Sequence of chain 1.A:
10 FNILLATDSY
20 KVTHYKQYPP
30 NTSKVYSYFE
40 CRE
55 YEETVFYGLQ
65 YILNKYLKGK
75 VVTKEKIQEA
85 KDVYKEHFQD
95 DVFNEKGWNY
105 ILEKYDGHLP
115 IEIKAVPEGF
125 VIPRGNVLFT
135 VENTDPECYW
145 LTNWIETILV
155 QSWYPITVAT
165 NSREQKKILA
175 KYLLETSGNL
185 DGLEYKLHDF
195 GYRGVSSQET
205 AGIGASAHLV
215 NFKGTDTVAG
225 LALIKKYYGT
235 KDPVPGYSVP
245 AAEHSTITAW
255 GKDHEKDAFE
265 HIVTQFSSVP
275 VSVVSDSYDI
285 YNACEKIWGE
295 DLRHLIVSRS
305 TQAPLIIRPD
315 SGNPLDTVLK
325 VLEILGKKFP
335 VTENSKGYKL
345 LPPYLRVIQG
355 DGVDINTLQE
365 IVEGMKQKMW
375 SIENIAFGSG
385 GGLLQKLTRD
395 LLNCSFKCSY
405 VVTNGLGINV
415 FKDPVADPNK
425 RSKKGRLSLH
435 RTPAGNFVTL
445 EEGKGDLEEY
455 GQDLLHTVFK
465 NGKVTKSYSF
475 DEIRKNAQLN

The protein below binds the small molecule below.
Small molecule (SMILES): NCCCCN1N=C(c2ccc(NC(=O)N3Cc4ccncc4C3)cc2)C[C@H](c2cccc3ncccc23)C1=O

Sequence of chain 1.B:
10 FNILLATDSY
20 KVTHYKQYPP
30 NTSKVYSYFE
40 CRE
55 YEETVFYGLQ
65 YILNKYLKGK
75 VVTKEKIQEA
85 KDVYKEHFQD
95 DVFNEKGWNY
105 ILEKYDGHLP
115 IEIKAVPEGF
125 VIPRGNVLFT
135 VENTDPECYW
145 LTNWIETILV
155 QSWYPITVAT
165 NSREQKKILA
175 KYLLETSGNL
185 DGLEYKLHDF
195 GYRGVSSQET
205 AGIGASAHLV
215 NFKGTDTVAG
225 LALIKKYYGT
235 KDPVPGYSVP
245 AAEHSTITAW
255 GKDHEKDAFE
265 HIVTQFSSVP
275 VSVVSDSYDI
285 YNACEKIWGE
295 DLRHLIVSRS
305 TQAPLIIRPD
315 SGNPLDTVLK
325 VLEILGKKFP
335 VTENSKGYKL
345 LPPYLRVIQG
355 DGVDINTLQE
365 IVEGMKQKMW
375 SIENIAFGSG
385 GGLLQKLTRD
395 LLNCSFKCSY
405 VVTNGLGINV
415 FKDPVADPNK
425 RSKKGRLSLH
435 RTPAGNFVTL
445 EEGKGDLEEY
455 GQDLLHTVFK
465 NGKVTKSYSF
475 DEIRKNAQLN

Binding-site contacts:
Ligand atom C1 contacts residue SER276 of chain 1.A at 3.6 Å.
Ligand atom C10 contacts residue ASP220 of chain 1.A at 3.0 Å.
Ligand atom O11 contacts residue SER276 of chain 1.A at 2.6 Å (h-bond).
Ligand atom C24 contacts residue ARG350 of chain 1.A at 3.6 Å.
Ligand atom O11 contacts residue PHE194 of chain 1.A at 3.4 Å.
Ligand atom C10 contacts residue PHE194 of chain 1.A at 3.4 Å (hydrophobic).
Ligand atom C23 contacts residue ALA380 of chain 1.A at 3.7 Å (hydrophobic).
Ligand atom C3 contacts residue PHE194 of chain 1.A at 3.4 Å (hydrophobic).
Ligand atom C25 contacts residue ARG350 of chain 1.A at 3.6 Å.
Ligand atom C24 contacts residue ILE379 of chain 1.A at 3.5 Å (hydrophobic).
Ligand atom C28 contacts residue GLY186 of chain 1.A at 3.1 Å.
Ligand atom C23 contacts residue LYS190 of chain 1.A at 3.4 Å.
Ligand atom C14 contacts residue SER276 of chain 1.A at 3.6 Å.
Ligand atom C40 contacts residue VAL243 of chain 1.A at 3.5 Å (hydrophobic).
Ligand atom N8 contacts residue PHE194 of chain 1.A at 3.5 Å.
Ligand atom C7 contacts residue ARG312 of chain 1.A at 3.5 Å.
Ligand atom C24 contacts residue ALA380 of chain 1.A at 3.3 Å (hydrophobic).
Ligand atom C5 contacts residue PHE194 of chain 1.A at 3.5 Å (hydrophobic).
Ligand atom C7 contacts residue PHE194 of chain 1.A at 3.6 Å (hydrophobic).
Ligand atom C36 contacts residue TYR189 of chain 1.A at 3.3 Å (hydrophobic).
Ligand atom C4 contacts residue PHE194 of chain 1.A at 3.3 Å (hydrophobic).
Ligand atom C1 contacts residue PHE194 of chain 1.A at 3.3 Å (hydrophobic).
Ligand atom C27 contacts residue LYS190 of chain 1.A at 3.5 Å.
Ligand atom N26 contacts residue LYS190 of chain 1.A at 2.9 Å (salt-bridge).
Ligand atom C23 contacts residue GLU377 of chain 1.A at 3.4 Å.
Ligand atom C6 contacts residue ARG312 of chain 1.A at 3.6 Å.
Ligand atom C20 contacts residue ALA380 of chain 1.A at 3.5 Å (hydrophobic).
Ligand atom C25 contacts residue ALA380 of chain 1.A at 3.2 Å (hydrophobic).
Ligand atom C23 contacts residue ILE379 of chain 1.A at 3.4 Å (hydrophobic).
Ligand atom C39 contacts residue VAL243 of chain 1.A at 3.5 Å (hydrophobic).
Ligand atom C27 contacts residue GLY186 of chain 1.A at 3.0 Å.
Ligand atom C15 contacts residue ILE352 of chain 1.A at 3.5 Å (hydrophobic).
Ligand atom C4 contacts residue ASP220 of chain 1.A at 3.2 Å.
Ligand atom N2 contacts residue PHE194 of chain 1.A at 3.2 Å.
Ligand atom C22 contacts residue LYS190 of chain 1.A at 3.5 Å.
Ligand atom C3 contacts residue ASP220 of chain 1.A at 2.9 Å.
Ligand atom C6 contacts residue PHE194 of chain 1.A at 3.4 Å (hydrophobic).
Ligand atom C40 contacts residue HIS192 of chain 1.A at 3.5 Å.
Ligand atom C14 contacts residue ILE352 of chain 1.A at 3.6 Å (hydrophobic).
Ligand atom C9 contacts residue PHE194 of chain 1.A at 3.6 Å (hydrophobic).